This protein binds this small molecule.
Small molecule (SMILES): NC(=[NH2+])NCCC[C@H](N)C(=O)O

Binding-site contacts:
Ligand atom CZ contacts residue VAL233 of chain 2.D at 3.8 Å (hydrophobic).
Ligand atom CZ contacts residue ASP235 of chain 2.D at 3.4 Å.
Ligand atom N contacts residue GLU169 of chain 2.D at 2.8 Å (salt-bridge).
Ligand atom CB contacts residue GLU169 of chain 2.D at 3.2 Å.
Ligand atom NH2 contacts residue VAL233 of chain 2.D at 2.6 Å (h-bond).
Ligand atom CZ contacts residue PHE160 of chain 2.D at 3.8 Å (hydrophobic).
Ligand atom NH1 contacts residue ASP235 of chain 2.D at 2.8 Å (salt-bridge).
Ligand atom NH2 contacts residue ASP234 of chain 2.D at 3.8 Å.
Ligand atom NH2 contacts residue MET238 of chain 2.D at 4.1 Å.
Ligand atom O contacts residue ILE127 of chain 2.D at 3.4 Å.
Ligand atom NE contacts residue LEU128 of chain 2.D at 4.2 Å.
Ligand atom C contacts residue GLY129 of chain 2.D at 4.2 Å.
Ligand atom O contacts residue GLY129 of chain 2.D at 3.6 Å.
Ligand atom CB contacts residue THR165 of chain 2.D at 4.3 Å.
Ligand atom CA contacts residue GLU169 of chain 2.D at 3.5 Å.
Ligand atom CB contacts residue VAL1 of chain 2.JA at 3.4 Å (hydrophobic).
Ligand atom CA contacts residue TYR232 of chain 2.D at 3.9 Å (hydrophobic).
Ligand atom NH1 contacts residue PHE160 of chain 2.D at 3.8 Å.
Ligand atom CA contacts residue VAL1 of chain 2.JA at 2.4 Å (hydrophobic).
Ligand atom NE contacts residue THR165 of chain 2.D at 4.2 Å.
Ligand atom NH1 contacts residue THR165 of chain 2.D at 2.6 Å (h-bond).
Ligand atom CG contacts residue VAL1 of chain 2.JA at 3.6 Å (hydrophobic).
Ligand atom NE contacts residue VAL233 of chain 2.D at 4.1 Å.
Ligand atom O contacts residue VAL1 of chain 2.JA at 2.3 Å (h-bond).
Ligand atom CA contacts residue GLY129 of chain 2.D at 3.9 Å.
Ligand atom NH1 contacts residue ARG164 of chain 2.D at 3.8 Å.
Ligand atom O contacts residue LEU128 of chain 2.D at 2.7 Å (h-bond).
Ligand atom NH2 contacts residue PHE160 of chain 2.D at 3.7 Å.
Ligand atom NH2 contacts residue ASP235 of chain 2.D at 3.1 Å (salt-bridge).
Ligand atom CG contacts residue HIS168 of chain 2.D at 4.3 Å.
Ligand atom CD contacts residue THR165 of chain 2.D at 3.7 Å.
Ligand atom CZ contacts residue THR165 of chain 2.D at 3.7 Å.
Ligand atom CG contacts residue TYR232 of chain 2.D at 4.0 Å (hydrophobic).
Ligand atom N contacts residue VAL1 of chain 2.JA at 3.5 Å (h-bond).
Ligand atom CB contacts residue HIS168 of chain 2.D at 4.1 Å.
Ligand atom CD contacts residue LEU128 of chain 2.D at 3.9 Å (hydrophobic).
Ligand atom N contacts residue GLY129 of chain 2.D at 2.6 Å (h-bond).
Ligand atom C contacts residue VAL1 of chain 2.JA at 1.3 Å (hydrophobic).
Ligand atom NH1 contacts residue LEU128 of chain 2.D at 4.3 Å.
Ligand atom C contacts residue LEU128 of chain 2.D at 3.9 Å (hydrophobic).

Sequence of chain 2.D:
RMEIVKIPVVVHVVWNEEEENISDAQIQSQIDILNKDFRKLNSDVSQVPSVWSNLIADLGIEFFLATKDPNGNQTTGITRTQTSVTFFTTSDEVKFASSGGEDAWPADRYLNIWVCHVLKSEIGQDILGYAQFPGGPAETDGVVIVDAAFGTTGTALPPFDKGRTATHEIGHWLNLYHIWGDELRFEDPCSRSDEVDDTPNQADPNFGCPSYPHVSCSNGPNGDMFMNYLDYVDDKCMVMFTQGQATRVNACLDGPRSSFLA